This protein binds this small molecule.
Small molecule (SMILES): O=c1[nH]cnc2c([C@@H]3N[C@H](CO)[C@@H](O)[C@H]3O)c[nH]c12

Sequence of chain 1.A:
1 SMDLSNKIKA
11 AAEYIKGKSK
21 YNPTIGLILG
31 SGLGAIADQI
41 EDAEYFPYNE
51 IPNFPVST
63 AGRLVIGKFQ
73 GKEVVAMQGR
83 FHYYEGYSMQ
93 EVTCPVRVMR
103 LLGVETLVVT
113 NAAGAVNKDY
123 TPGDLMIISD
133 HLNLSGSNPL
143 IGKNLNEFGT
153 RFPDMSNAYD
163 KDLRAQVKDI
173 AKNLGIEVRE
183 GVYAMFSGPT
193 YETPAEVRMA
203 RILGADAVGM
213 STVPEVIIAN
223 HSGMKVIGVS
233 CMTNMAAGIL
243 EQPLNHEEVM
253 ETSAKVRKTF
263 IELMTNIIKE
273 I

Binding-site contacts:
Ligand atom O6 contacts residue ASN236 of chain 1.A at 3.0 Å (h-bond).
Ligand atom N4' contacts residue SO41 of chain 1.E at 3.0 Å (h-bond).
Ligand atom N3 contacts residue MET212 of chain 1.A at 3.5 Å.
Ligand atom C2 contacts residue GLU194 of chain 1.A at 3.4 Å.
Ligand atom C8 contacts residue ASN236 of chain 1.A at 3.8 Å.
Ligand atom C6 contacts residue VAL210 of chain 1.A at 3.7 Å (hydrophobic).
Ligand atom C6 contacts residue GLY116 of chain 1.A at 3.7 Å.
Ligand atom C8 contacts residue ALA115 of chain 1.A at 3.7 Å (hydrophobic).
Ligand atom C8 contacts residue THR235 of chain 1.A at 3.6 Å.
Ligand atom C5' contacts residue TYR193 of chain 1.A at 3.5 Å (hydrophobic).
Ligand atom N7 contacts residue THR235 of chain 1.A at 3.7 Å.
Ligand atom C1' contacts residue ALA114 of chain 1.A at 3.3 Å (hydrophobic).
Ligand atom C8 contacts residue VAL251 of chain 1.A at 3.7 Å (hydrophobic).
Ligand atom C2' contacts residue MET212 of chain 1.A at 3.8 Å (hydrophobic).
Ligand atom O5' contacts residue VAL251 of chain 1.A at 3.5 Å.
Ligand atom O3' contacts residue HIS84 of chain 1.A at 3.6 Å.
Ligand atom N7 contacts residue ALA115 of chain 1.A at 3.5 Å.
Ligand atom C1' contacts residue SO41 of chain 1.E at 3.3 Å.
Ligand atom O5' contacts residue TYR193 of chain 1.A at 2.8 Å (h-bond).
Ligand atom O2' contacts residue MET212 of chain 1.A at 3.0 Å (h-bond).
Ligand atom C8 contacts residue ALA114 of chain 1.A at 3.6 Å (hydrophobic).
Ligand atom N1 contacts residue GLU194 of chain 1.A at 2.9 Å (salt-bridge).
Ligand atom C3' contacts residue SO41 of chain 1.E at 3.2 Å.
Ligand atom C9 contacts residue ALA114 of chain 1.A at 3.4 Å (hydrophobic).
Ligand atom C5 contacts residue GLY116 of chain 1.A at 3.6 Å.
Ligand atom N7 contacts residue GLY116 of chain 1.A at 3.5 Å (h-bond).
Ligand atom O3' contacts residue SO41 of chain 1.E at 2.5 Å (h-bond).
Ligand atom N3 contacts residue GLY211 of chain 1.A at 3.7 Å.
Ligand atom N1 contacts residue VAL210 of chain 1.A at 3.7 Å.
Ligand atom C5' contacts residue HIS248 of chain 1.A at 3.5 Å.
Ligand atom C5' contacts residue PHE154 of chain 1.B at 3.8 Å (hydrophobic).
Ligand atom O6 contacts residue GLY116 of chain 1.A at 3.3 Å.
Ligand atom O3' contacts residue TYR86 of chain 1.A at 3.1 Å (h-bond).
Ligand atom O2' contacts residue SO41 of chain 1.E at 3.2 Å (h-bond).
Ligand atom C3' contacts residue MET212 of chain 1.A at 3.8 Å (hydrophobic).
Ligand atom N7 contacts residue ASN236 of chain 1.A at 2.9 Å (h-bond).
Ligand atom C2' contacts residue SO41 of chain 1.E at 3.4 Å.
Ligand atom O5' contacts residue HIS248 of chain 1.A at 2.5 Å (h-bond).
Ligand atom C2 contacts residue MET212 of chain 1.A at 3.6 Å (hydrophobic).
Ligand atom C4' contacts residue SO41 of chain 1.E at 3.5 Å.

Sequence of chain 1.B:
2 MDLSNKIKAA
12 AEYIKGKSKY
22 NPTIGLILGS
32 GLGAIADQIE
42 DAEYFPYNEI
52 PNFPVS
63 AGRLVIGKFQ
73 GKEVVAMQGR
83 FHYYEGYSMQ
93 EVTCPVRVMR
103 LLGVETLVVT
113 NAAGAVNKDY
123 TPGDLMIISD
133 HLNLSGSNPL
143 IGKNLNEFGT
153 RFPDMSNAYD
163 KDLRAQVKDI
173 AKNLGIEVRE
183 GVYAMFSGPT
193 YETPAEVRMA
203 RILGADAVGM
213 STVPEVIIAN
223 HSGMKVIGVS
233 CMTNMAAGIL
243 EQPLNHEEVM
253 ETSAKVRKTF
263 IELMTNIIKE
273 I